This protein binds this small molecule.
Small molecule (SMILES): O=C(COP(=O)(O)O)NO

Sequence of chain 2.A:
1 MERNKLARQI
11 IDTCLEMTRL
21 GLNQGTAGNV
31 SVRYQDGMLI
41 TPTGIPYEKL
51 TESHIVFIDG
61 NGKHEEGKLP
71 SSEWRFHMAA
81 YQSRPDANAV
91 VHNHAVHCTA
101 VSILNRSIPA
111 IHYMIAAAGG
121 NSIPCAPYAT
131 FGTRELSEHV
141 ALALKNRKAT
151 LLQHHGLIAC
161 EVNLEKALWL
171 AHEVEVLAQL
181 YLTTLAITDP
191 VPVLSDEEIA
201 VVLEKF

Binding-site contacts:
Ligand atom O2 contacts residue ZN1 of chain 2.B at 1.9 Å.
Ligand atom C1 contacts residue ASN29 of chain 2.A at 3.3 Å.
Ligand atom C1 contacts residue ZN1 of chain 2.B at 2.8 Å.
Ligand atom C2 contacts residue ALA27 of chain 2.A at 4.0 Å (hydrophobic).
Ligand atom C2 contacts residue ASN29 of chain 2.A at 3.5 Å.
Ligand atom O1 contacts residue ZN1 of chain 2.B at 2.2 Å.
Ligand atom O3P contacts residue THR43 of chain 2.A at 3.7 Å.
Ligand atom C2 contacts residue THR26 of chain 2.A at 3.6 Å.
Ligand atom O1P contacts residue ASN29 of chain 2.A at 3.6 Å.
Ligand atom O2 contacts residue HIS92 of chain 2.A at 3.4 Å (h-bond).
Ligand atom O1 contacts residue ASN29 of chain 2.A at 3.6 Å.
Ligand atom O4P contacts residue ASN29 of chain 2.A at 2.9 Å (h-bond).
Ligand atom O2P contacts residue SER71 of chain 2.A at 3.7 Å.
Ligand atom O2 contacts residue TYR113 of chain 24.A at 3.4 Å (h-bond).
Ligand atom O2 contacts residue GLU73 of chain 2.A at 2.4 Å (salt-bridge).
Ligand atom O3P contacts residue THR26 of chain 2.A at 3.6 Å (h-bond).
Ligand atom O1P contacts residue SER72 of chain 2.A at 3.6 Å.
Ligand atom C1 contacts residue GLY28 of chain 2.A at 3.6 Å.
Ligand atom O1 contacts residue ALA27 of chain 2.A at 3.8 Å.
Ligand atom P contacts residue SER72 of chain 2.A at 4.0 Å.
Ligand atom P contacts residue SER71 of chain 2.A at 3.8 Å.
Ligand atom O2P contacts residue THR43 of chain 2.A at 2.9 Å (h-bond).
Ligand atom O1 contacts residue HIS92 of chain 2.A at 3.2 Å (h-bond).
Ligand atom P contacts residue THR43 of chain 2.A at 3.9 Å.
Ligand atom N2 contacts residue ZN1 of chain 2.B at 2.8 Å.
Ligand atom N2 contacts residue TYR113 of chain 24.A at 3.7 Å.
Ligand atom N2 contacts residue GLU73 of chain 2.A at 3.1 Å (salt-bridge).
Ligand atom O2 contacts residue HIS94 of chain 2.A at 3.7 Å.
Ligand atom O2P contacts residue SER72 of chain 2.A at 2.9 Å (h-bond).
Ligand atom O3P contacts residue GLY44 of chain 2.A at 2.9 Å (h-bond).
Ligand atom O1 contacts residue HIS94 of chain 2.A at 3.0 Å (h-bond).
Ligand atom N2 contacts residue SER72 of chain 2.A at 4.0 Å.
Ligand atom O4P contacts residue SER71 of chain 2.A at 2.6 Å (h-bond).
Ligand atom N2 contacts residue ASN29 of chain 2.A at 3.6 Å.
Ligand atom P contacts residue ASN29 of chain 2.A at 3.9 Å.
Ligand atom O2 contacts residue HIS155 of chain 2.A at 2.9 Å (h-bond).
Ligand atom O1 contacts residue GLY28 of chain 2.A at 2.9 Å (h-bond).
Ligand atom C2 contacts residue GLY28 of chain 2.A at 3.6 Å.
Ligand atom O4P contacts residue GLY28 of chain 2.A at 3.5 Å (h-bond).
Ligand atom C1 contacts residue HIS94 of chain 2.A at 3.9 Å.

Sequence of chain 24.A:
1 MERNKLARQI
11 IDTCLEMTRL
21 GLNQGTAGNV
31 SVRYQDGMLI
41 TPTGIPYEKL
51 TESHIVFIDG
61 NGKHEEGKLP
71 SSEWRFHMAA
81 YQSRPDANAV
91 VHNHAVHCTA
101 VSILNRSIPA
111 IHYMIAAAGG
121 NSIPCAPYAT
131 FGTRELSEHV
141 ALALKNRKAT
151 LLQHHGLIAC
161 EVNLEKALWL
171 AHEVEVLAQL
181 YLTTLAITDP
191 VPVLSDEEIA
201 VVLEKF